This protein binds this small molecule.
Small molecule (SMILES): C[C@@H](NC(=O)c1cc(-c2ccccc2)nn1C)c1ccc(C(=O)NS(C)(=O)=O)cc1

Sequence of chain 1.B:
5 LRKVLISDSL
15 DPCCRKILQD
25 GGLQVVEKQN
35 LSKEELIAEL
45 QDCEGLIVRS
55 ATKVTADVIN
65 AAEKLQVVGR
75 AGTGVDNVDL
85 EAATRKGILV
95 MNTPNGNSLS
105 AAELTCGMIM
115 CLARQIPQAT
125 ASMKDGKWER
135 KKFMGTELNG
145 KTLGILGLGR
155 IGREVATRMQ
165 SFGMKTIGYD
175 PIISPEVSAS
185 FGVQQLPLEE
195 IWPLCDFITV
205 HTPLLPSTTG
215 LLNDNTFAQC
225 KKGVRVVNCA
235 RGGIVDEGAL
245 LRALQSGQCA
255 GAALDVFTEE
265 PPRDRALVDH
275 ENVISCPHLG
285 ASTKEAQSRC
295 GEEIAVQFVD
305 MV

Binding-site contacts:
Ligand atom C19 contacts residue THR206 of chain 1.B at 3.9 Å.
Ligand atom N21 contacts residue PRO175 of chain 1.B at 3.4 Å.
Ligand atom C28 contacts residue LEU150 of chain 1.B at 3.8 Å (hydrophobic).
Ligand atom C28 contacts residue GLY151 of chain 1.B at 3.8 Å.
Ligand atom C26 contacts residue THR212 of chain 1.B at 3.6 Å.
Ligand atom C27 contacts residue TYR173 of chain 1.B at 3.7 Å (hydrophobic).
Ligand atom C18 contacts residue ASP174 of chain 1.B at 3.9 Å.
Ligand atom C19 contacts residue PRO175 of chain 1.B at 3.7 Å (hydrophobic).
Ligand atom C20 contacts residue PRO175 of chain 1.B at 3.3 Å (hydrophobic).
Ligand atom C18 contacts residue PRO207 of chain 1.B at 3.9 Å (hydrophobic).
Ligand atom O24 contacts residue PRO207 of chain 1.B at 3.5 Å.
Ligand atom C30 contacts residue TYR173 of chain 1.B at 3.4 Å (hydrophobic).
Ligand atom C23 contacts residue ILE176 of chain 1.B at 3.5 Å (hydrophobic).
Ligand atom C25 contacts residue PRO175 of chain 1.B at 3.6 Å (hydrophobic).
Ligand atom N9 contacts residue ILE176 of chain 1.B at 3.9 Å.
Ligand atom C10 contacts residue GLY153 of chain 1.B at 3.7 Å.
Ligand atom C23 contacts residue ASP174 of chain 1.B at 3.8 Å.
Ligand atom O15 contacts residue THR77 of chain 1.B at 3.8 Å.
Ligand atom C19 contacts residue ASP174 of chain 1.B at 3.4 Å.
Ligand atom O15 contacts residue PRO98 of chain 1.B at 3.4 Å.
Ligand atom C10 contacts residue ILE177 of chain 1.B at 3.9 Å (hydrophobic).
Ligand atom C30 contacts residue PRO175 of chain 1.B at 3.8 Å (hydrophobic).
Ligand atom C27 contacts residue LEU215 of chain 1.B at 3.6 Å (hydrophobic).
Ligand atom C2 contacts residue HIS205 of chain 1.B at 3.6 Å.
Ligand atom C30 contacts residue THR206 of chain 1.B at 3.5 Å.
Ligand atom C25 contacts residue THR206 of chain 1.B at 3.7 Å.
Ligand atom C29 contacts residue LEU215 of chain 1.B at 3.6 Å (hydrophobic).
Ligand atom C3 contacts residue HIS205 of chain 1.B at 3.4 Å.
Ligand atom C23 contacts residue PRO207 of chain 1.B at 3.7 Å (hydrophobic).
Ligand atom N9 contacts residue ASP174 of chain 1.B at 2.8 Å (salt-bridge).
Ligand atom C14 contacts residue PRO98 of chain 1.B at 3.8 Å (hydrophobic).
Ligand atom C8 contacts residue ASP174 of chain 1.B at 3.5 Å.
Ligand atom O16 contacts residue THR77 of chain 1.B at 3.8 Å.
Ligand atom C10 contacts residue ASP174 of chain 1.B at 3.2 Å.
Ligand atom C22 contacts residue LEU209 of chain 1.B at 3.7 Å (hydrophobic).
Ligand atom O24 contacts residue ILE176 of chain 1.B at 3.4 Å.
Ligand atom C30 contacts residue GLY151 of chain 1.B at 3.6 Å.
Ligand atom N17 contacts residue PRO175 of chain 1.B at 3.6 Å.
Ligand atom C28 contacts residue TYR173 of chain 1.B at 3.2 Å (hydrophobic).
Ligand atom C22 contacts residue ILE176 of chain 1.B at 3.8 Å (hydrophobic).